This protein binds this small molecule.
Small molecule (SMILES): CC(=O)N[C@@H]1[C@@H](O)[C@H](O)[C@@H](CO)O[C@H]1O

Binding-site contacts:
Ligand atom O5 contacts residue ASN330 of chain 1.A at 2.3 Å (h-bond).
Ligand atom O6 contacts residue ASN330 of chain 1.A at 4.5 Å.
Ligand atom C3 contacts residue ASN330 of chain 1.A at 3.8 Å.
Ligand atom C8 contacts residue GLY326 of chain 1.A at 3.8 Å.
Ligand atom N2 contacts residue ASN330 of chain 1.A at 2.9 Å (h-bond).
Ligand atom C7 contacts residue VAL354 of chain 1.A at 4.3 Å (hydrophobic).
Ligand atom C7 contacts residue GLY326 of chain 1.A at 4.4 Å.
Ligand atom C5 contacts residue ASN330 of chain 1.A at 3.6 Å.
Ligand atom N2 contacts residue GLY326 of chain 1.A at 4.4 Å.
Ligand atom C4 contacts residue ASN330 of chain 1.A at 4.2 Å.
Ligand atom C8 contacts residue VAL354 of chain 1.A at 3.8 Å (hydrophobic).
Ligand atom C1 contacts residue ASN330 of chain 1.A at 1.4 Å.
Ligand atom C7 contacts residue ASN330 of chain 1.A at 4.1 Å.
Ligand atom C2 contacts residue ASN330 of chain 1.A at 2.5 Å.

Sequence of chain 1.A:
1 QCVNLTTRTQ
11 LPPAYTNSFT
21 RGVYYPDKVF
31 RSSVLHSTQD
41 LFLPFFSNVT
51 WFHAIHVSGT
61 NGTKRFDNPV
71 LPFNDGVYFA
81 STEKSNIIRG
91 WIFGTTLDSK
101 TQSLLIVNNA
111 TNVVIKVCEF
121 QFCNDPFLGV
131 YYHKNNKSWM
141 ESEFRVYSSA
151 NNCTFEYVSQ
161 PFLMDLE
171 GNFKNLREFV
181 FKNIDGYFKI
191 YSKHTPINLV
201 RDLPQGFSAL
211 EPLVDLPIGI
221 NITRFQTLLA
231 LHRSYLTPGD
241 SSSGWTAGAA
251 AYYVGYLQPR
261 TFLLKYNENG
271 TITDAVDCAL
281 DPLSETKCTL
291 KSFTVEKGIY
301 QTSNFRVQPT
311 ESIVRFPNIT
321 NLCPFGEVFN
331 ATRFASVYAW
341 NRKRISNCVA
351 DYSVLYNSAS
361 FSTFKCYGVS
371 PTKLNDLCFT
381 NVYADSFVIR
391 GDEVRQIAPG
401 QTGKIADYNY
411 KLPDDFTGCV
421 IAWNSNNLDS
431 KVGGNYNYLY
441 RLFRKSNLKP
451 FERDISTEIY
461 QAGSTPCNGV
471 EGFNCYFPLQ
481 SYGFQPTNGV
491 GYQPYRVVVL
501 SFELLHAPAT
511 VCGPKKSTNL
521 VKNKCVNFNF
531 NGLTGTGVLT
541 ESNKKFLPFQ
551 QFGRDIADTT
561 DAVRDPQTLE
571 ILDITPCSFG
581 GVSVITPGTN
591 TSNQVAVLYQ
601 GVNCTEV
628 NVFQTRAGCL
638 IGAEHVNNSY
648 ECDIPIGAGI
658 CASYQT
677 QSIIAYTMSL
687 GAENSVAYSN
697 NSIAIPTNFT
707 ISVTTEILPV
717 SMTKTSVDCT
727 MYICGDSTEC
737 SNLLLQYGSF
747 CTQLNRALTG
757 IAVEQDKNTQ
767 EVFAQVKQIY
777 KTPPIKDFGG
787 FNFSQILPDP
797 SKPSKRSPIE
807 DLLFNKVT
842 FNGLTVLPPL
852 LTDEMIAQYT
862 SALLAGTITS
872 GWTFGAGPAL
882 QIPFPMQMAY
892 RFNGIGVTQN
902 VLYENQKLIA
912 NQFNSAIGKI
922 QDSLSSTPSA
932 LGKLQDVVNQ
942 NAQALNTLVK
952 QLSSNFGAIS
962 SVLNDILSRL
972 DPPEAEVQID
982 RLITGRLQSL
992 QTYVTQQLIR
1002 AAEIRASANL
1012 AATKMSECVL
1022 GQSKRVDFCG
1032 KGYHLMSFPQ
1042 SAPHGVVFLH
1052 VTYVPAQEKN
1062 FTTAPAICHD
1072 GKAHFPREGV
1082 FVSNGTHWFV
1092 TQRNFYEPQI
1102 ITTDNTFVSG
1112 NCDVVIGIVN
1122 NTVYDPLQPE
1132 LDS